Binding-site contacts:
Ligand atom CA contacts residue TRP158 of chain 1.A at 3.5 Å (hydrophobic).
Ligand atom O2 contacts residue TYR221 of chain 1.A at 3.1 Å (h-bond).
Ligand atom C contacts residue ASP112 of chain 1.A at 3.2 Å.
Ligand atom OXT contacts residue TYR143 of chain 1.A at 4.2 Å.
Ligand atom OXT contacts residue ILE137 of chain 1.A at 3.6 Å.
Ligand atom C contacts residue ARG116 of chain 1.A at 3.3 Å.
Ligand atom OXT contacts residue HIS282 of chain 1.A at 4.3 Å.
Ligand atom OXT contacts residue ASP136 of chain 1.A at 4.4 Å.
Ligand atom OXT contacts residue ASP112 of chain 1.A at 3.4 Å (salt-bridge).
Ligand atom O2 contacts residue ASP112 of chain 1.A at 3.8 Å.
Ligand atom CA contacts residue ILE255 of chain 1.A at 4.1 Å (hydrophobic).
Ligand atom O contacts residue ARG113 of chain 1.A at 2.9 Å (salt-bridge).
Ligand atom C contacts residue ARG113 of chain 1.A at 4.2 Å.
Ligand atom O contacts residue TYR221 of chain 1.A at 3.9 Å.
Ligand atom O2 contacts residue HIS157 of chain 1.A at 3.0 Å (h-bond).
Ligand atom O2 contacts residue TRP187 of chain 1.A at 4.5 Å.
Ligand atom OXT contacts residue ARG116 of chain 1.A at 2.8 Å (salt-bridge).
Ligand atom C contacts residue TYR143 of chain 1.A at 4.4 Å (hydrophobic).
Ligand atom C contacts residue TRP158 of chain 1.A at 3.8 Å (hydrophobic).
Ligand atom O2 contacts residue TRP158 of chain 1.A at 2.9 Å (h-bond).
Ligand atom O2 contacts residue ARG113 of chain 1.A at 4.4 Å.
Ligand atom O contacts residue ASP112 of chain 1.A at 3.8 Å.
Ligand atom O contacts residue ARG116 of chain 1.A at 3.1 Å (salt-bridge).
Ligand atom OXT contacts residue TRP158 of chain 1.A at 4.5 Å.
Ligand atom CA contacts residue TYR221 of chain 1.A at 4.3 Å (hydrophobic).
Ligand atom CA contacts residue TYR143 of chain 1.A at 4.4 Å (hydrophobic).
Ligand atom CA contacts residue ARG116 of chain 1.A at 4.4 Å.
Ligand atom CA contacts residue HIS157 of chain 1.A at 4.1 Å.
Ligand atom O contacts residue TRP158 of chain 1.A at 3.4 Å.
Ligand atom CA contacts residue ASP112 of chain 1.A at 3.3 Å.

Sequence of chain 1.A:
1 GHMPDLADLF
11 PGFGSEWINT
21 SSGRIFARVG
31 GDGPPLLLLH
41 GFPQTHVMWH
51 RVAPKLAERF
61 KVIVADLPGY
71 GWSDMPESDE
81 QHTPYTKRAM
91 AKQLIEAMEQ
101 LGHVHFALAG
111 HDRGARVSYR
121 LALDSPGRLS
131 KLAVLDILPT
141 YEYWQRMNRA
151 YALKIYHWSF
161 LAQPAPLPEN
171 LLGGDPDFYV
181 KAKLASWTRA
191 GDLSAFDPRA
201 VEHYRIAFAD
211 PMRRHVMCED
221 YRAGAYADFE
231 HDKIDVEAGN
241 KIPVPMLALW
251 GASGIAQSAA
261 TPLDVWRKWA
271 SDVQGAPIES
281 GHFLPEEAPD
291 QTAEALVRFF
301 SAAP

This small molecule binds to this protein.
Small molecule (SMILES): O=C(O)CO